A protein and the small-molecule ligand that binds it are described below.
Small molecule (SMILES): CC(=O)N[C@@H]1[C@@H](O)[C@H](O)[C@@H](CO)O[C@H]1O

Sequence of chain 1.B:
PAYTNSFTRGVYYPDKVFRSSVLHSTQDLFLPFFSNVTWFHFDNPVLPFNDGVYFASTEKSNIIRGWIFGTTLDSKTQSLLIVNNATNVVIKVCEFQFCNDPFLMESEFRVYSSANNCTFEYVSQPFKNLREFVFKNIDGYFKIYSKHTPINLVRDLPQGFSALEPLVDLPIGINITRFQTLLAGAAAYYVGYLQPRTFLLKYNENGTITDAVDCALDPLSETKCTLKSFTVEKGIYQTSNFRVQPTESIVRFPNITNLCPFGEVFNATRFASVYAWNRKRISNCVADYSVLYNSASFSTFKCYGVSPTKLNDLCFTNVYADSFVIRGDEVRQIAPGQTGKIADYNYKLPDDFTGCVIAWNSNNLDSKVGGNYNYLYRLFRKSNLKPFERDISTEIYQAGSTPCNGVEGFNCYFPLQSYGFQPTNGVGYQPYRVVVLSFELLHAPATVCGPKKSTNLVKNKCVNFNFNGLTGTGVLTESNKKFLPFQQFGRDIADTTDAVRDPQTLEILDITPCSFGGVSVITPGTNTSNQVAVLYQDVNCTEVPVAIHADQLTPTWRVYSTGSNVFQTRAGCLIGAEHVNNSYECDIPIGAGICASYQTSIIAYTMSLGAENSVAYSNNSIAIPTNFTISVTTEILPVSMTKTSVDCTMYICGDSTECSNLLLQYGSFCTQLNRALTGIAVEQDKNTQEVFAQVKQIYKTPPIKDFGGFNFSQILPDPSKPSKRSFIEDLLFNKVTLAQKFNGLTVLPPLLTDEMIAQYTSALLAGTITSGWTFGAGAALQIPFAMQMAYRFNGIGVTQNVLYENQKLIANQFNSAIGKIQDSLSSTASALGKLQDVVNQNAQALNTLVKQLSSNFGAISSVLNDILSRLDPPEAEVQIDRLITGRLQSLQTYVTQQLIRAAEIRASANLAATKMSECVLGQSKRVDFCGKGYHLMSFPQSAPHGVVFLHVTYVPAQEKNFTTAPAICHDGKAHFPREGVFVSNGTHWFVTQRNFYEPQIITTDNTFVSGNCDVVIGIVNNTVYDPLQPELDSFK

Binding-site contacts:
Ligand atom O7 contacts residue THR1076 of chain 1.B at 3.4 Å.
Ligand atom C8 contacts residue SER1097 of chain 1.B at 4.3 Å.
Ligand atom C8 contacts residue THR1076 of chain 1.B at 4.2 Å.
Ligand atom C7 contacts residue LYS1073 of chain 1.B at 4.3 Å.
Ligand atom C4 contacts residue ASN1074 of chain 1.B at 4.2 Å.
Ligand atom C7 contacts residue THR1076 of chain 1.B at 4.4 Å.
Ligand atom O7 contacts residue ASN1074 of chain 1.B at 4.3 Å.
Ligand atom O5 contacts residue ASN1074 of chain 1.B at 2.4 Å (h-bond).
Ligand atom C8 contacts residue LYS1073 of chain 1.B at 3.7 Å.
Ligand atom C7 contacts residue ASN1074 of chain 1.B at 3.8 Å.
Ligand atom C5 contacts residue ASN1074 of chain 1.B at 3.7 Å.
Ligand atom N2 contacts residue LYS1073 of chain 1.B at 3.9 Å.
Ligand atom C8 contacts residue ASN1074 of chain 1.B at 3.4 Å.
Ligand atom C1 contacts residue ASN1074 of chain 1.B at 1.4 Å.
Ligand atom C8 contacts residue PHE1075 of chain 1.B at 4.0 Å (hydrophobic).
Ligand atom C2 contacts residue ASN1074 of chain 1.B at 2.5 Å.
Ligand atom C3 contacts residue ASN1074 of chain 1.B at 3.8 Å.
Ligand atom N2 contacts residue ASN1074 of chain 1.B at 3.0 Å (h-bond).